Sequence of chain 2.A:
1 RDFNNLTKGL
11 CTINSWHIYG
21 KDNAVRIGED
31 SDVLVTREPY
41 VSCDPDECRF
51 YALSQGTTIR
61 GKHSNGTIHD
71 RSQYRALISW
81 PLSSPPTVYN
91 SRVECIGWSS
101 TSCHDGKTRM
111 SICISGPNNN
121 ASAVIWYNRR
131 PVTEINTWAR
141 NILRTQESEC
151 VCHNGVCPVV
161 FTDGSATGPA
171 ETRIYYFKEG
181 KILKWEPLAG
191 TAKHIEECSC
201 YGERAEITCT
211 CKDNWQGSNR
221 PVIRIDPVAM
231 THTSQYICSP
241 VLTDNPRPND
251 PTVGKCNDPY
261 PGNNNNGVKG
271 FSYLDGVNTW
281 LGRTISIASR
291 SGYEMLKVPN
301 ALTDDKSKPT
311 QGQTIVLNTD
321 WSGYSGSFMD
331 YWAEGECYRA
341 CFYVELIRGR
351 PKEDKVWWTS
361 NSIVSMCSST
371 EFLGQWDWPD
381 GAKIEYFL

Sequence of chain 1.A:
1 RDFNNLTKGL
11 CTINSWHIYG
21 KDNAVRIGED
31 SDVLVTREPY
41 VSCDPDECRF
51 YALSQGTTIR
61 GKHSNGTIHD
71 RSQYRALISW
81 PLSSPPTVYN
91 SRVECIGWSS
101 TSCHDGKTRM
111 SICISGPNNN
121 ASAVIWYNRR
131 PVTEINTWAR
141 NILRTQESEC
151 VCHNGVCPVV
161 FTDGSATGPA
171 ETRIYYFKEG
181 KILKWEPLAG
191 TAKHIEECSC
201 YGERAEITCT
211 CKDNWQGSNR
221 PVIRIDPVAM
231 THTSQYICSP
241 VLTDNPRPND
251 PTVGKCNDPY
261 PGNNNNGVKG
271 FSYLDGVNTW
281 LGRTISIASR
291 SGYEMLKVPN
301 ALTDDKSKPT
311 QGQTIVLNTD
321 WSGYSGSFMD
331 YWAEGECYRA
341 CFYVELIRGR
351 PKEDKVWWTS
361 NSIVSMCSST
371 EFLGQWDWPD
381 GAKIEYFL

This small molecule binds to this protein.
Small molecule (SMILES): CC(=O)N[C@H]1[C@H](O[C@H]2[C@H](O)[C@@H](NC(C)=O)CO[C@@H]2CO)O[C@H](CO)[C@@H](O[C@@H]2O[C@H](CO[C@H]3O[C@H](CO)[C@@H](O)[C@H](O)[C@@H]3O)[C@@H](O)[C@H](O[C@H]3O[C@H](CO)[C@@H](O)[C@H](O)[C@@H]3O[C@H]3O[C@H](CO)[C@@H](O)[C@H](O)[C@@H]3O[C@H]3O[C@H](CO)[C@@H](O)[C@H](O)[C@@H]3O)[C@@H]2O)[C@@H]1O

Binding-site contacts:
Ligand atom O6 contacts residue ASP250 of chain 2.A at 2.6 Å (salt-bridge).
Ligand atom C3 contacts residue GLU294 of chain 2.A at 3.3 Å.
Ligand atom O5 contacts residue ASN120 of chain 1.A at 2.4 Å (h-bond).
Ligand atom O6 contacts residue ILE285 of chain 2.A at 2.8 Å (h-bond).
Ligand atom C8 contacts residue ASN119 of chain 1.A at 3.4 Å.
Ligand atom N2 contacts residue ASN120 of chain 1.A at 2.8 Å (h-bond).
Ligand atom C6 contacts residue ASP250 of chain 2.A at 3.5 Å.
Ligand atom O4 contacts residue GLU294 of chain 2.A at 2.8 Å (salt-bridge).
Ligand atom C6 contacts residue GLN311 of chain 2.A at 3.6 Å.
Ligand atom C6 contacts residue THR310 of chain 2.A at 3.6 Å.
Ligand atom O6 contacts residue THR310 of chain 2.A at 3.5 Å (h-bond).
Ligand atom O6 contacts residue GLN375 of chain 2.A at 3.3 Å.
Ligand atom O5 contacts residue GLY374 of chain 2.A at 3.2 Å.
Ligand atom O6 contacts residue LYS308 of chain 2.A at 2.8 Å (salt-bridge).
Ligand atom O4 contacts residue ILE287 of chain 2.A at 3.2 Å.
Ligand atom C6 contacts residue LEU373 of chain 2.A at 3.3 Å (hydrophobic).
Ligand atom C5 contacts residue THR310 of chain 2.A at 3.7 Å.
Ligand atom O5 contacts residue GLY312 of chain 2.A at 3.6 Å (h-bond).
Ligand atom C4 contacts residue GLU294 of chain 2.A at 3.5 Å.
Ligand atom O3 contacts residue ARG283 of chain 2.A at 3.0 Å (salt-bridge).
Ligand atom C2 contacts residue ASN120 of chain 1.A at 2.4 Å.
Ligand atom C4 contacts residue ILE287 of chain 2.A at 3.7 Å (hydrophobic).
Ligand atom C1 contacts residue ASN120 of chain 1.A at 1.5 Å.
Ligand atom O3 contacts residue GLU294 of chain 2.A at 2.6 Å (salt-bridge).
Ligand atom O4 contacts residue ARG247 of chain 2.A at 3.2 Å (salt-bridge).
Ligand atom C5 contacts residue ARG283 of chain 2.A at 3.5 Å.
Ligand atom O5 contacts residue ASP250 of chain 2.A at 3.5 Å (salt-bridge).
Ligand atom O3 contacts residue ASN249 of chain 2.A at 2.7 Å (h-bond).
Ligand atom O5 contacts residue GLN375 of chain 2.A at 3.4 Å (h-bond).
Ligand atom C5 contacts residue GLN375 of chain 2.A at 3.7 Å.
Ligand atom O5 contacts residue ARG283 of chain 2.A at 3.1 Å (salt-bridge).
Ligand atom C7 contacts residue ASN120 of chain 1.A at 3.5 Å.
Ligand atom C6 contacts residue ILE285 of chain 2.A at 3.5 Å (hydrophobic).
Ligand atom O3 contacts residue ASP250 of chain 2.A at 3.0 Å (salt-bridge).
Ligand atom O2 contacts residue ASN249 of chain 2.A at 3.2 Å (h-bond).
Ligand atom C3 contacts residue GLY312 of chain 2.A at 3.1 Å.
Ligand atom O2 contacts residue LEU296 of chain 2.A at 3.5 Å.
Ligand atom O3 contacts residue GLN311 of chain 2.A at 3.3 Å.
Ligand atom O3 contacts residue GLY312 of chain 2.A at 2.9 Å (h-bond).
Ligand atom O2 contacts residue GLY312 of chain 2.A at 3.1 Å.